This protein binds this small molecule.
Small molecule (SMILES): OC[C@H]1O[C@@H]2O[C@H]3[C@H](O)[C@@H](O)[C@@H](O[C@H]4[C@H](O)[C@@H](O)[C@@H](O[C@H]5[C@H](O)[C@@H](O)[C@@H](O[C@H]6[C@H](O)[C@@H](O)[C@@H](O[C@H]7[C@H](O)[C@@H](O)[C@@H](O[C@H]8[C@H](O)[C@@H](O)[C@@H](O[C@H]1[C@H](O)[C@H]2O)O[C@@H]8CO)O[C@@H]7CO)O[C@@H]6CO)O[C@@H]5CO)O[C@@H]4CO)O[C@@H]3CO

Binding-site contacts:
Ligand atom O5 contacts residue TRP66 of chain 1.E at 3.5 Å (h-bond).
Ligand atom C6 contacts residue TRP66 of chain 1.E at 3.8 Å (hydrophobic).
Ligand atom O3 contacts residue THR81 of chain 1.E at 3.3 Å (h-bond).
Ligand atom C2 contacts residue TRP66 of chain 1.E at 3.7 Å (hydrophobic).
Ligand atom C1 contacts residue TRP66 of chain 1.E at 3.9 Å (hydrophobic).
Ligand atom C5 contacts residue TRP66 of chain 1.E at 4.2 Å (hydrophobic).
Ligand atom O2 contacts residue TRP66 of chain 1.E at 4.3 Å.
Ligand atom O3 contacts residue GLN78 of chain 1.E at 3.5 Å.
Ligand atom O6 contacts residue TRP33 of chain 1.E at 4.1 Å.
Ligand atom C3 contacts residue LEU79 of chain 1.E at 3.9 Å (hydrophobic).
Ligand atom C4 contacts residue LEU79 of chain 1.E at 4.2 Å (hydrophobic).
Ligand atom O3 contacts residue LEU79 of chain 1.E at 4.1 Å.
Ligand atom C2 contacts residue THR81 of chain 1.E at 3.6 Å.
Ligand atom O2 contacts residue THR81 of chain 1.E at 2.8 Å (h-bond).
Ligand atom C5 contacts residue LEU79 of chain 1.E at 4.1 Å (hydrophobic).
Ligand atom C3 contacts residue SER77 of chain 1.E at 4.2 Å.
Ligand atom O3 contacts residue LYS59 of chain 1.E at 2.9 Å (salt-bridge).
Ligand atom O3 contacts residue ASN83 of chain 1.E at 3.0 Å (h-bond).
Ligand atom C2 contacts residue ASN83 of chain 1.E at 3.4 Å.
Ligand atom O2 contacts residue SER77 of chain 1.E at 3.7 Å.
Ligand atom O2 contacts residue LYS59 of chain 1.E at 3.7 Å.
Ligand atom C3 contacts residue TRP33 of chain 1.E at 4.3 Å (hydrophobic).
Ligand atom O2 contacts residue TRP33 of chain 1.E at 4.3 Å.
Ligand atom C3 contacts residue THR81 of chain 1.E at 3.3 Å.
Ligand atom C3 contacts residue LYS59 of chain 1.E at 4.1 Å.
Ligand atom O3 contacts residue SER77 of chain 1.E at 3.3 Å.
Ligand atom C2 contacts residue TRP33 of chain 1.E at 3.7 Å (hydrophobic).
Ligand atom C1 contacts residue TRP33 of chain 1.E at 3.8 Å (hydrophobic).
Ligand atom C4 contacts residue TRP66 of chain 1.E at 4.2 Å (hydrophobic).
Ligand atom C2 contacts residue LYS59 of chain 1.E at 4.3 Å.
Ligand atom C6 contacts residue TRP33 of chain 1.E at 3.7 Å (hydrophobic).
Ligand atom O4 contacts residue LEU79 of chain 1.E at 3.7 Å.
Ligand atom C3 contacts residue ASN83 of chain 1.E at 4.0 Å.
Ligand atom O4 contacts residue THR81 of chain 1.E at 4.1 Å.
Ligand atom O2 contacts residue GLN78 of chain 1.E at 3.5 Å.
Ligand atom O5 contacts residue TRP33 of chain 1.E at 3.8 Å.
Ligand atom C5 contacts residue TRP33 of chain 1.E at 4.0 Å (hydrophobic).
Ligand atom C4 contacts residue TRP33 of chain 1.E at 3.8 Å (hydrophobic).
Ligand atom O3 contacts residue TRP33 of chain 1.E at 3.9 Å.
Ligand atom O2 contacts residue ASN83 of chain 1.E at 2.6 Å (h-bond).

Sequence of chain 1.E:
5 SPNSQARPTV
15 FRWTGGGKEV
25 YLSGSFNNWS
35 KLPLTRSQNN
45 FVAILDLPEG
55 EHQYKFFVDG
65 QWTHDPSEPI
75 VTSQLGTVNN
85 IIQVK